Sequence of chain 1.C:
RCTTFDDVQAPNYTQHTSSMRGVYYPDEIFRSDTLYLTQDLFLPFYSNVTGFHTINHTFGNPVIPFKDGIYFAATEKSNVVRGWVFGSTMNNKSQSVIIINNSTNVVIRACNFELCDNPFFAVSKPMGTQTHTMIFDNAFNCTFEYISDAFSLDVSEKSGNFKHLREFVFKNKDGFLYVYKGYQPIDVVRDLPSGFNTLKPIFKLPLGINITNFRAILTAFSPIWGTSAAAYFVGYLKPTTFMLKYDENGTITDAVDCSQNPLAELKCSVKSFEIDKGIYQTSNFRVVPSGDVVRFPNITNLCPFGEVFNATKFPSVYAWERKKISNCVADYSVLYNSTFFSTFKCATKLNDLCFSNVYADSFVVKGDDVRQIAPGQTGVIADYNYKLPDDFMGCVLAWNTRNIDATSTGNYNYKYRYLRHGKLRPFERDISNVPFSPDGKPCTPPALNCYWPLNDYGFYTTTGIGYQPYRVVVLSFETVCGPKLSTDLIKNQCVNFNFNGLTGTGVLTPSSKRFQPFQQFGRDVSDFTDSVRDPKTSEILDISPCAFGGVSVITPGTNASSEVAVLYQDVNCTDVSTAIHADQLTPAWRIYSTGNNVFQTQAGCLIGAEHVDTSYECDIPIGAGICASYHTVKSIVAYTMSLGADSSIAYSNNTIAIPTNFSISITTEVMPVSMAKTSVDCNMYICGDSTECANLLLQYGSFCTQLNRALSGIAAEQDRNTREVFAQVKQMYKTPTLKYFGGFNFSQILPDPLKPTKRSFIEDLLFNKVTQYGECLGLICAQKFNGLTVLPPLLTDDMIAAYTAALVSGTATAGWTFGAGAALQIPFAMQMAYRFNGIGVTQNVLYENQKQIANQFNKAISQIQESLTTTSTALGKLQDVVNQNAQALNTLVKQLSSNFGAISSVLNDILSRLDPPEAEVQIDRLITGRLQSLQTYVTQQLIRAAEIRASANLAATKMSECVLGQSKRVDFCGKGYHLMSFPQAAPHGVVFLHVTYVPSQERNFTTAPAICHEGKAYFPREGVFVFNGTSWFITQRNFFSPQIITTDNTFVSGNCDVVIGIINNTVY

A small-molecule ligand and the protein it binds are described below.
Small molecule (SMILES): CC(=O)N[C@@H]1[C@@H](O)[C@H](O)[C@@H](CO)O[C@H]1O

Binding-site contacts:
Ligand atom C8 contacts residue ASN576 of chain 1.C at 4.4 Å.
Ligand atom N2 contacts residue ASN576 of chain 1.C at 2.9 Å (h-bond).
Ligand atom C8 contacts residue GLU281 of chain 1.C at 4.4 Å.
Ligand atom O6 contacts residue ASN576 of chain 1.C at 4.3 Å.
Ligand atom C2 contacts residue ASN576 of chain 1.C at 2.5 Å.
Ligand atom C5 contacts residue ASN576 of chain 1.C at 3.7 Å.
Ligand atom C7 contacts residue ASN576 of chain 1.C at 3.2 Å.
Ligand atom C4 contacts residue ASN576 of chain 1.C at 4.2 Å.
Ligand atom O7 contacts residue ASN576 of chain 1.C at 3.1 Å (h-bond).
Ligand atom C1 contacts residue ASN576 of chain 1.C at 1.4 Å.
Ligand atom C3 contacts residue ASN576 of chain 1.C at 3.8 Å.
Ligand atom O5 contacts residue ASN576 of chain 1.C at 2.4 Å (h-bond).